Sequence of chain 1.J:
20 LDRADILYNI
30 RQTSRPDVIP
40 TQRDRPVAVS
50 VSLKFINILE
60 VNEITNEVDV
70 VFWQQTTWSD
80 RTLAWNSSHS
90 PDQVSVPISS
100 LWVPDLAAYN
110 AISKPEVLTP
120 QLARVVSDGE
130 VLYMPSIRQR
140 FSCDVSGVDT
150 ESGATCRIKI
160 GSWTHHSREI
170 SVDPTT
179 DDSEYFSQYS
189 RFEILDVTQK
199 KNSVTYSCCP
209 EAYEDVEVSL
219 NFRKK

The protein below binds the small molecule below.
Small molecule (SMILES): CC(=O)OCC[N+](C)(C)C

Sequence of chain 1.F:
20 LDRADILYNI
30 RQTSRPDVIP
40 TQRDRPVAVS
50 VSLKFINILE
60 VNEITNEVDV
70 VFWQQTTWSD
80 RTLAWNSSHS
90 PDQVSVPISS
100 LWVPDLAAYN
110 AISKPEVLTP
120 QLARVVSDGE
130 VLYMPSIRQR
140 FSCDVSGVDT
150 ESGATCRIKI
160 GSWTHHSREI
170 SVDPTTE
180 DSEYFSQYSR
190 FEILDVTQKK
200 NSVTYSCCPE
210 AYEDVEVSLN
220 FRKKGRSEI

Binding-site contacts:
Ligand atom C3 contacts residue CYS207 of chain 1.J at 4.4 Å (hydrophobic).
Ligand atom O7 contacts residue TRP162 of chain 1.J at 3.8 Å.
Ligand atom O4 contacts residue TRP162 of chain 1.J at 3.6 Å.
Ligand atom C5 contacts residue TRP162 of chain 1.J at 3.9 Å (hydrophobic).
Ligand atom C2 contacts residue TRP162 of chain 1.J at 3.0 Å (hydrophobic).
Ligand atom C6 contacts residue THR163 of chain 1.J at 3.8 Å.
Ligand atom C5 contacts residue MET133 of chain 1.F at 4.3 Å (hydrophobic).
Ligand atom O4 contacts residue THR163 of chain 1.J at 4.4 Å.
Ligand atom C6 contacts residue ARG123 of chain 1.F at 3.9 Å.
Ligand atom C10 contacts residue SER161 of chain 1.J at 3.8 Å.
Ligand atom C8 contacts residue TYR204 of chain 1.J at 3.7 Å (hydrophobic).
Ligand atom C2 contacts residue TYR211 of chain 1.J at 3.7 Å (hydrophobic).
Ligand atom O7 contacts residue MET133 of chain 1.F at 3.6 Å.
Ligand atom C3 contacts residue TRP162 of chain 1.J at 3.2 Å (hydrophobic).
Ligand atom C10 contacts residue TYR204 of chain 1.J at 4.0 Å (hydrophobic).
Ligand atom N1 contacts residue TYR211 of chain 1.J at 4.5 Å.
Ligand atom C5 contacts residue LEU131 of chain 1.F at 4.5 Å (hydrophobic).
Ligand atom N1 contacts residue TRP162 of chain 1.J at 3.4 Å (h-bond).
Ligand atom C3 contacts residue MET133 of chain 1.F at 3.9 Å (hydrophobic).
Ligand atom C8 contacts residue MET133 of chain 1.F at 4.3 Å (hydrophobic).
Ligand atom C9 contacts residue MET133 of chain 1.F at 4.2 Å (hydrophobic).
Ligand atom O7 contacts residue THR163 of chain 1.J at 3.9 Å.
Ligand atom C6 contacts residue LEU131 of chain 1.F at 3.9 Å (hydrophobic).
Ligand atom C10 contacts residue TYR211 of chain 1.J at 3.7 Å (hydrophobic).
Ligand atom O4 contacts residue TYR211 of chain 1.J at 4.2 Å.
Ligand atom C5 contacts residue THR163 of chain 1.J at 3.9 Å.
Ligand atom C10 contacts residue TRP162 of chain 1.J at 3.4 Å (hydrophobic).
Ligand atom C9 contacts residue TRP162 of chain 1.J at 3.1 Å (hydrophobic).
Ligand atom C10 contacts residue TYR108 of chain 1.J at 3.5 Å (hydrophobic).
Ligand atom O4 contacts residue CYS207 of chain 1.J at 4.2 Å.